Sequence of chain 2.B:
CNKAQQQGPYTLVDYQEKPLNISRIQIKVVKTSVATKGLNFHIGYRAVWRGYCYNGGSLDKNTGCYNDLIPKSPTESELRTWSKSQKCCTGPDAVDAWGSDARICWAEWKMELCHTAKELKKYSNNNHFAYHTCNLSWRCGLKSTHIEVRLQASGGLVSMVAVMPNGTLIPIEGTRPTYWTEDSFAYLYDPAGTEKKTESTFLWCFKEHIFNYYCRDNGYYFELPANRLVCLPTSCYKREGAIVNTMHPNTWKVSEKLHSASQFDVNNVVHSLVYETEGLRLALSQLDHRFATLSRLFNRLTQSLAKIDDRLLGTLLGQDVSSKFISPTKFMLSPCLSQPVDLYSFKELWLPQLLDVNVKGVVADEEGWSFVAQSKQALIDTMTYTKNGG

Binding-site contacts:
Ligand atom O5 contacts residue THR171 of chain 2.B at 4.1 Å.
Ligand atom O3 contacts residue THR171 of chain 2.B at 4.3 Å.
Ligand atom N2 contacts residue THR171 of chain 2.B at 3.1 Å (h-bond).
Ligand atom O5 contacts residue GLU185 of chain 2.B at 4.4 Å.
Ligand atom N2 contacts residue ASN169 of chain 2.B at 2.8 Å (h-bond).
Ligand atom C1 contacts residue THR171 of chain 2.B at 3.2 Å.
Ligand atom O6 contacts residue GLU185 of chain 2.B at 3.2 Å (salt-bridge).
Ligand atom C7 contacts residue ASN169 of chain 2.B at 3.2 Å.
Ligand atom C6 contacts residue GLU185 of chain 2.B at 3.2 Å.
Ligand atom O5 contacts residue MET167 of chain 2.B at 3.9 Å.
Ligand atom C5 contacts residue GLU185 of chain 2.B at 4.4 Å.
Ligand atom C1 contacts residue MET167 of chain 2.B at 4.2 Å (hydrophobic).
Ligand atom C4 contacts residue ASN169 of chain 2.B at 4.2 Å.
Ligand atom C6 contacts residue MET167 of chain 2.B at 4.0 Å (hydrophobic).
Ligand atom C5 contacts residue THR171 of chain 2.B at 4.1 Å.
Ligand atom C1 contacts residue ASN169 of chain 2.B at 1.4 Å.
Ligand atom C7 contacts residue THR171 of chain 2.B at 4.3 Å.
Ligand atom C3 contacts residue THR171 of chain 2.B at 3.3 Å.
Ligand atom C5 contacts residue ASN169 of chain 2.B at 3.7 Å.
Ligand atom C2 contacts residue THR171 of chain 2.B at 3.3 Å.
Ligand atom C4 contacts residue THR171 of chain 2.B at 4.3 Å.
Ligand atom C5 contacts residue MET167 of chain 2.B at 3.7 Å (hydrophobic).
Ligand atom O5 contacts residue ASN169 of chain 2.B at 2.4 Å (h-bond).
Ligand atom C8 contacts residue ASN169 of chain 2.B at 3.8 Å.
Ligand atom O7 contacts residue ASN169 of chain 2.B at 3.3 Å (h-bond).
Ligand atom C2 contacts residue ASN169 of chain 2.B at 2.4 Å.
Ligand atom C3 contacts residue ASN169 of chain 2.B at 3.8 Å.

A small-molecule ligand and the protein it binds are described below.
Small molecule (SMILES): CC(=O)N[C@@H]1[C@@H](O)[C@H](O)[C@@H](CO)O[C@H]1O